The protein below binds the small molecule below.
Small molecule (SMILES): CC(C)CC(=O)N[C@H](C(=O)N[C@H](C(=O)N[C@@H](CC(C)C)[C@@H](O)CC(=O)N[C@@H](C)C(=O)N[C@@H](CC(C)C)[C@@H](O)CC(=O)O)C(C)C)C(C)C

Binding-site contacts:
Ligand atom CA contacts residue ASP86 of chain 1.B at 3.5 Å.
Ligand atom N contacts residue GLY220 of chain 1.B at 3.1 Å (h-bond).
Ligand atom CB contacts residue ASP86 of chain 1.B at 3.6 Å.
Ligand atom OH contacts residue ASP218 of chain 1.B at 2.3 Å (salt-bridge).
Ligand atom CA contacts residue THR221 of chain 1.B at 3.6 Å.
Ligand atom OH contacts residue GLY220 of chain 1.B at 3.4 Å (h-bond).
Ligand atom CD1 contacts residue TYR84 of chain 1.B at 3.3 Å (hydrophobic).
Ligand atom N contacts residue ASP86 of chain 1.B at 3.3 Å (salt-bridge).
Ligand atom CB contacts residue GLY220 of chain 1.B at 3.5 Å.
Ligand atom O contacts residue ASP86 of chain 1.B at 3.3 Å (salt-bridge).
Ligand atom OH contacts residue LYS83 of chain 1.B at 3.3 Å (salt-bridge).
Ligand atom O contacts residue TYR84 of chain 1.B at 3.4 Å.
Ligand atom CD1 contacts residue LYS83 of chain 1.B at 2.7 Å.
Ligand atom CM contacts residue GLY34 of chain 1.B at 3.4 Å.
Ligand atom CG contacts residue GLY220 of chain 1.B at 3.5 Å.
Ligand atom CD1 contacts residue ASP86 of chain 1.B at 3.6 Å.
Ligand atom C contacts residue GLY34 of chain 1.B at 3.6 Å.
Ligand atom O contacts residue THR222 of chain 1.B at 3.1 Å (h-bond).
Ligand atom OXT contacts residue LYS194 of chain 1.B at 3.6 Å (salt-bridge).
Ligand atom CB contacts residue ASP32 of chain 1.B at 3.3 Å.
Ligand atom O contacts residue TYR84 of chain 1.B at 3.2 Å.
Ligand atom N contacts residue GLY34 of chain 1.B at 2.8 Å (h-bond).
Ligand atom CB contacts residue GLY34 of chain 1.B at 3.5 Å.
Ligand atom CG1 contacts residue ARG297 of chain 1.B at 3.2 Å.
Ligand atom O contacts residue GLY85 of chain 1.B at 3.1 Å (h-bond).
Ligand atom OH contacts residue ASP32 of chain 1.B at 2.5 Å (salt-bridge).
Ligand atom O contacts residue GLY85 of chain 1.B at 2.7 Å (h-bond).
Ligand atom CG2 contacts residue ARG299 of chain 1.B at 3.5 Å.
Ligand atom O contacts residue THR221 of chain 1.B at 3.5 Å.
Ligand atom CG2 contacts residue ILE12 of chain 1.B at 3.5 Å (hydrophobic).
Ligand atom CG2 contacts residue THR222 of chain 1.B at 3.5 Å.
Ligand atom N contacts residue LYS83 of chain 1.B at 3.2 Å (salt-bridge).
Ligand atom CA contacts residue LYS83 of chain 1.B at 3.6 Å.
Ligand atom CA contacts residue THR222 of chain 1.B at 3.4 Å.
Ligand atom CG2 contacts residue TYR225 of chain 1.B at 3.2 Å (hydrophobic).
Ligand atom O contacts residue TRP51 of chain 1.B at 3.5 Å.
Ligand atom CH contacts residue ASP32 of chain 1.B at 3.1 Å.
Ligand atom CH contacts residue ASP218 of chain 1.B at 3.5 Å.
Ligand atom N contacts residue THR222 of chain 1.B at 3.0 Å (h-bond).
Ligand atom CD2 contacts residue GLY85 of chain 1.B at 3.5 Å.

Sequence of chain 1.B:
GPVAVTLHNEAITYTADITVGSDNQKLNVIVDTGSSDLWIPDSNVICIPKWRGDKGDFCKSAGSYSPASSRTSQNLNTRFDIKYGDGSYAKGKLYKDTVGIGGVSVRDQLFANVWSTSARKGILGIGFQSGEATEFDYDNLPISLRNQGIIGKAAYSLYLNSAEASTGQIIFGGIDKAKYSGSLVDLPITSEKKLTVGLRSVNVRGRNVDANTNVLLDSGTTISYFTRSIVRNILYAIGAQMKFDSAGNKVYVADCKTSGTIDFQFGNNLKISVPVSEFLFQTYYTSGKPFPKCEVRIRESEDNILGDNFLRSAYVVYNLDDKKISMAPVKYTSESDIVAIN